Sequence of chain 1.A:
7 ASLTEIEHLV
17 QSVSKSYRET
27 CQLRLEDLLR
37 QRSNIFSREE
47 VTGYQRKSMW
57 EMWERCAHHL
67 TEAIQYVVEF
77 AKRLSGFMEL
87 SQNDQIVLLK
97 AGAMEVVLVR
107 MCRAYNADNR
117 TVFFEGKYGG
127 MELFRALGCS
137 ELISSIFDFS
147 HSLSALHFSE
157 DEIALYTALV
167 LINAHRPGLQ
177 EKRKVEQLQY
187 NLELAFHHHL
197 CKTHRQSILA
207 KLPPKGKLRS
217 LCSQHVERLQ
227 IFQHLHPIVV

This small molecule binds to this protein.
Small molecule (SMILES): Cc1c(NC(=O)c2cccc(C#N)c2)ccc2c1c(C1CCN(C(=O)C3CCCC3)CC1)cn2C

Binding-site contacts:
Ligand atom C22 contacts residue PHE119 of chain 1.A at 3.8 Å (hydrophobic).
Ligand atom C1 contacts residue PHE119 of chain 1.A at 3.6 Å (hydrophobic).
Ligand atom C20 contacts residue LEU138 of chain 1.A at 3.6 Å (hydrophobic).
Ligand atom C25 contacts residue PHE119 of chain 1.A at 3.5 Å (hydrophobic).
Ligand atom C1 contacts residue HIS65 of chain 1.A at 3.5 Å.
Ligand atom C10 contacts residue PHE143 of chain 1.A at 3.6 Å (hydrophobic).
Ligand atom O1 contacts residue HIS221 of chain 1.A at 3.0 Å (h-bond).
Ligand atom C22 contacts residue ALA110 of chain 1.A at 3.5 Å (hydrophobic).
Ligand atom N4 contacts residue ARG109 of chain 1.A at 3.6 Å (salt-bridge).
Ligand atom C3 contacts residue PHE119 of chain 1.A at 3.6 Å (hydrophobic).
Ligand atom C26 contacts residue LEU29 of chain 1.A at 3.8 Å (hydrophobic).
Ligand atom N4 contacts residue CYS27 of chain 1.A at 3.4 Å (h-bond).
Ligand atom C4 contacts residue MET107 of chain 1.A at 3.5 Å (hydrophobic).
Ligand atom O2 contacts residue MET107 of chain 1.A at 3.6 Å.
Ligand atom C6 contacts residue VAL118 of chain 1.A at 3.4 Å (hydrophobic).
Ligand atom N2 contacts residue CYS62 of chain 1.A at 3.7 Å.
Ligand atom C5 contacts residue VAL118 of chain 1.A at 3.3 Å (hydrophobic).
Ligand atom N4 contacts residue GLN28 of chain 1.A at 3.5 Å.
Ligand atom C4 contacts residue VAL118 of chain 1.A at 3.7 Å (hydrophobic).
Ligand atom N1 contacts residue VAL118 of chain 1.A at 3.6 Å.
Ligand atom C21 contacts residue HIS221 of chain 1.A at 3.7 Å.
Ligand atom C23 contacts residue ALA110 of chain 1.A at 3.6 Å (hydrophobic).
Ligand atom C22 contacts residue HIS65 of chain 1.A at 3.6 Å.
Ligand atom C10 contacts residue SER146 of chain 1.A at 3.5 Å.
Ligand atom C20 contacts residue CYS135 of chain 1.A at 3.7 Å (hydrophobic).
Ligand atom C23 contacts residue PHE119 of chain 1.A at 3.8 Å (hydrophobic).
Ligand atom C10 contacts residue ILE142 of chain 1.A at 3.6 Å (hydrophobic).
Ligand atom N4 contacts residue LEU29 of chain 1.A at 3.2 Å (h-bond).
Ligand atom C24 contacts residue HIS65 of chain 1.A at 3.4 Å.
Ligand atom C29 contacts residue GLN28 of chain 1.A at 3.7 Å.
Ligand atom C28 contacts residue ALA110 of chain 1.A at 3.5 Å (hydrophobic).
Ligand atom O1 contacts residue LEU66 of chain 1.A at 3.3 Å.
Ligand atom C23 contacts residue HIS65 of chain 1.A at 3.6 Å.
Ligand atom C24 contacts residue PHE119 of chain 1.A at 3.2 Å (hydrophobic).
Ligand atom C9 contacts residue PHE143 of chain 1.A at 3.6 Å (hydrophobic).
Ligand atom C14 contacts residue PHE130 of chain 1.A at 3.7 Å (hydrophobic).
Ligand atom N3 contacts residue ALA110 of chain 1.A at 3.7 Å.
Ligand atom C9 contacts residue ILE142 of chain 1.A at 3.8 Å (hydrophobic).
Ligand atom N3 contacts residue PHE119 of chain 1.A at 2.8 Å (h-bond).
Ligand atom C5 contacts residue MET107 of chain 1.A at 3.7 Å (hydrophobic).